Sequence of chain 1.A:
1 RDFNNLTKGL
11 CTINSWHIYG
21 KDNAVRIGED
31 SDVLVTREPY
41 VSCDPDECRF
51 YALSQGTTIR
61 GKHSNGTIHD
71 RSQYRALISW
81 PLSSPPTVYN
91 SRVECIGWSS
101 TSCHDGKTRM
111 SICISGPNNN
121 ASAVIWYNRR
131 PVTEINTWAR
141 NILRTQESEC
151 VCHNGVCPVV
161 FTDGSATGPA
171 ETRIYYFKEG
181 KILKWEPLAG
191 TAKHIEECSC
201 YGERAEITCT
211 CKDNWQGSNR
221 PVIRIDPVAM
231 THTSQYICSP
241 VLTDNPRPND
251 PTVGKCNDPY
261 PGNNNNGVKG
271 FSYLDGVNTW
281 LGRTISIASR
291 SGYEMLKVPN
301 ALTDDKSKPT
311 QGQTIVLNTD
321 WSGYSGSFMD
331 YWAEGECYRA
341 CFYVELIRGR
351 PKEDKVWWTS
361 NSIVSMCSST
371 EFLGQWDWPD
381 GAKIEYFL

This protein binds this small molecule.
Small molecule (SMILES): CC(=O)N[C@H]1[C@H]([C@H](O)[C@H](O)CO)OC(C(=O)O)=C[C@@H]1O

Binding-site contacts:
Ligand atom O1B contacts residue ARG290 of chain 1.A at 2.8 Å (salt-bridge).
Ligand atom C11 contacts residue ARG144 of chain 1.A at 3.8 Å.
Ligand atom C6 contacts residue GLU197 of chain 1.A at 3.7 Å.
Ligand atom C11 contacts residue ILE142 of chain 1.A at 3.7 Å (hydrophobic).
Ligand atom C4 contacts residue TYR324 of chain 1.A at 3.8 Å (hydrophobic).
Ligand atom C4 contacts residue ASP70 of chain 1.A at 3.9 Å.
Ligand atom C9 contacts residue ASN214 of chain 1.A at 4.0 Å.
Ligand atom O4 contacts residue GLU38 of chain 1.A at 3.2 Å (salt-bridge).
Ligand atom C5 contacts residue ASP70 of chain 1.A at 3.8 Å.
Ligand atom C1 contacts residue ARG290 of chain 1.A at 3.5 Å.
Ligand atom O1B contacts residue TYR324 of chain 1.A at 3.4 Å (h-bond).
Ligand atom C1 contacts residue ARG37 of chain 1.A at 3.8 Å.
Ligand atom C4 contacts residue GLU38 of chain 1.A at 3.8 Å.
Ligand atom C10 contacts residue ARG71 of chain 1.A at 4.1 Å.
Ligand atom C8 contacts residue GLU196 of chain 1.A at 3.5 Å.
Ligand atom O9 contacts residue ALA166 of chain 1.A at 3.3 Å.
Ligand atom O6 contacts residue TYR324 of chain 1.A at 3.4 Å (h-bond).
Ligand atom O10 contacts residue ARG71 of chain 1.A at 2.9 Å (salt-bridge).
Ligand atom O1A contacts residue ARG290 of chain 1.A at 2.9 Å (salt-bridge).
Ligand atom O9 contacts residue ARG144 of chain 1.A at 3.7 Å.
Ligand atom C3 contacts residue TYR324 of chain 1.A at 3.1 Å (hydrophobic).
Ligand atom C6 contacts residue TYR324 of chain 1.A at 3.7 Å (hydrophobic).
Ligand atom O1B contacts residue ARG37 of chain 1.A at 2.7 Å (salt-bridge).
Ligand atom C9 contacts residue ALA166 of chain 1.A at 3.7 Å (hydrophobic).
Ligand atom C3 contacts residue ASP70 of chain 1.A at 3.7 Å.
Ligand atom O10 contacts residue ASP70 of chain 1.A at 3.8 Å.
Ligand atom O9 contacts residue GLU196 of chain 1.A at 2.8 Å (salt-bridge).
Ligand atom C3 contacts residue GLU38 of chain 1.A at 3.5 Å.
Ligand atom O1A contacts residue TYR324 of chain 1.A at 3.5 Å (h-bond).
Ligand atom O8 contacts residue GLU197 of chain 1.A at 3.9 Å.
Ligand atom C8 contacts residue LYS212 of chain 1.A at 3.5 Å.
Ligand atom C2 contacts residue TYR324 of chain 1.A at 2.8 Å (hydrophobic).
Ligand atom C4 contacts residue GLU197 of chain 1.A at 4.1 Å.
Ligand atom C3 contacts residue ARG37 of chain 1.A at 3.9 Å.
Ligand atom C11 contacts residue TRP98 of chain 1.A at 3.7 Å (hydrophobic).
Ligand atom O4 contacts residue ASP70 of chain 1.A at 3.2 Å.
Ligand atom C9 contacts residue GLU196 of chain 1.A at 3.5 Å.
Ligand atom O8 contacts residue LYS212 of chain 1.A at 2.7 Å (salt-bridge).
Ligand atom C1 contacts residue TYR324 of chain 1.A at 3.0 Å (hydrophobic).
Ligand atom O8 contacts residue GLU196 of chain 1.A at 2.5 Å (salt-bridge).